Binding-site contacts:
Ligand atom O2 contacts residue PHE170 of chain 1.C at 3.9 Å.
Ligand atom O6 contacts residue NAD1 of chain 1.K at 4.4 Å.
Ligand atom C3 contacts residue HIS187 of chain 1.C at 4.5 Å.
Ligand atom O1 contacts residue ARG160 of chain 1.C at 4.1 Å.
Ligand atom C2 contacts residue ILE184 of chain 1.C at 4.4 Å (hydrophobic).
Ligand atom C3 contacts residue NAD1 of chain 1.K at 4.1 Å.
Ligand atom C2 contacts residue ARG160 of chain 1.C at 4.3 Å.
Ligand atom C4 contacts residue NAD1 of chain 1.K at 4.5 Å.
Ligand atom C1 contacts residue ARG160 of chain 1.C at 3.3 Å.
Ligand atom C2 contacts residue NAD1 of chain 1.K at 4.1 Å.
Ligand atom C6 contacts residue TRP167 of chain 1.C at 4.0 Å (hydrophobic).
Ligand atom O2 contacts residue NAD1 of chain 1.K at 3.9 Å.
Ligand atom C5 contacts residue ARG160 of chain 1.C at 3.1 Å.
Ligand atom O5 contacts residue ARG160 of chain 1.C at 2.6 Å (salt-bridge).
Ligand atom C6 contacts residue ARG160 of chain 1.C at 4.4 Å.
Ligand atom O4 contacts residue GLU265 of chain 1.C at 3.8 Å.
Ligand atom C1 contacts residue ASP183 of chain 1.C at 3.2 Å.
Ligand atom C2 contacts residue ASP183 of chain 1.C at 3.8 Å.
Ligand atom C2 contacts residue PHE170 of chain 1.C at 4.3 Å (hydrophobic).
Ligand atom O1 contacts residue PHE170 of chain 1.C at 3.8 Å.
Ligand atom O5 contacts residue ASP183 of chain 1.C at 4.4 Å.
Ligand atom O1 contacts residue PRO165 of chain 1.C at 3.8 Å.
Ligand atom O2 contacts residue ILE184 of chain 1.C at 4.3 Å.
Ligand atom O3 contacts residue NAD1 of chain 1.K at 2.8 Å (h-bond).
Ligand atom C3 contacts residue ILE184 of chain 1.C at 4.0 Å (hydrophobic).
Ligand atom O2 contacts residue LYS101 of chain 1.C at 4.2 Å.
Ligand atom O6 contacts residue TRP167 of chain 1.C at 4.2 Å.
Ligand atom O3 contacts residue ASP183 of chain 1.C at 4.4 Å.
Ligand atom O1 contacts residue ASP183 of chain 1.C at 3.0 Å (salt-bridge).
Ligand atom O3 contacts residue HIS187 of chain 1.C at 3.2 Å (h-bond).
Ligand atom C4 contacts residue ARG160 of chain 1.C at 3.8 Å.
Ligand atom O4 contacts residue ARG160 of chain 1.C at 3.7 Å.
Ligand atom O2 contacts residue ASP183 of chain 1.C at 2.7 Å (salt-bridge).
Ligand atom C1 contacts residue ILE184 of chain 1.C at 4.1 Å (hydrophobic).
Ligand atom C3 contacts residue ARG160 of chain 1.C at 4.0 Å.

Sequence of chain 1.C:
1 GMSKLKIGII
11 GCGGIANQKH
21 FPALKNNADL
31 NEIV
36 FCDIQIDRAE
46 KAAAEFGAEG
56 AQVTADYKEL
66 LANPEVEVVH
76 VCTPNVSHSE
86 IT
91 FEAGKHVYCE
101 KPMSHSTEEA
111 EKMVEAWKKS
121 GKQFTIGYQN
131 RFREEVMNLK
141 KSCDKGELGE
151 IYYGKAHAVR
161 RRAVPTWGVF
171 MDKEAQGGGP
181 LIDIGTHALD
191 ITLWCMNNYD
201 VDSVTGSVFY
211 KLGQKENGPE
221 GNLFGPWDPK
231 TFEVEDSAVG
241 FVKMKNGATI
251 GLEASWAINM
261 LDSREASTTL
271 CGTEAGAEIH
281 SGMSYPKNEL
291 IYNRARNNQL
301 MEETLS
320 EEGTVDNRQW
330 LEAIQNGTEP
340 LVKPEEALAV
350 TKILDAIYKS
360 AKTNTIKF

The protein below binds the small molecule below.
Small molecule (SMILES): OC[C@H]1O[C@@H](O)[C@H](O)[C@@H](O)[C@@H]1O